A small-molecule ligand and the protein it binds are described below.
Small molecule (SMILES): O=C(N[C@H]1c2ccccc2C[C@H]1O)[C@H](OCc1ccccc1)[C@H](O)[C@@H](O)[C@@H](OCc1ccccc1)C(=O)N[C@H]1c2ccccc2C[C@H]1O

Sequence of chain 1.A:
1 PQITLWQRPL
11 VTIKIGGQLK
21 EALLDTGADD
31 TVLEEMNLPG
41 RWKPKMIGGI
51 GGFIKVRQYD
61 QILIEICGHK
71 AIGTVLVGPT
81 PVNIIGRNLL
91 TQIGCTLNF

Sequence of chain 1.B:
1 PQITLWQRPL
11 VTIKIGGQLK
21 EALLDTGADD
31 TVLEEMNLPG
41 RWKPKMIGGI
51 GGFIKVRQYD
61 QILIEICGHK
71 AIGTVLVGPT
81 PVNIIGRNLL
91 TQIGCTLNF

Binding-site contacts:
Ligand atom C59 contacts residue GLY48 of chain 1.B at 3.6 Å.
Ligand atom O31 contacts residue ASP25 of chain 1.A at 3.6 Å (salt-bridge).
Ligand atom O6 contacts residue ASP25 of chain 1.A at 2.6 Å (salt-bridge).
Ligand atom C32 contacts residue ILE84 of chain 1.A at 3.3 Å (hydrophobic).
Ligand atom C27 contacts residue GLY48 of chain 1.A at 3.7 Å.
Ligand atom C24 contacts residue VAL82 of chain 1.B at 3.6 Å (hydrophobic).
Ligand atom O60 contacts residue ASP29 of chain 1.B at 2.9 Å (salt-bridge).
Ligand atom C33 contacts residue VAL82 of chain 1.A at 3.6 Å (hydrophobic).
Ligand atom C45 contacts residue ASP30 of chain 1.A at 3.6 Å.
Ligand atom O11 contacts residue GLY49 of chain 1.B at 3.1 Å.
Ligand atom C5 contacts residue ASP25 of chain 1.B at 3.5 Å.
Ligand atom C27 contacts residue GLY49 of chain 1.A at 3.7 Å.
Ligand atom C9 contacts residue GLY27 of chain 1.B at 3.5 Å.
Ligand atom N1 contacts residue GLY27 of chain 1.A at 3.1 Å (h-bond).
Ligand atom C4 contacts residue ASP25 of chain 1.B at 3.6 Å.
Ligand atom C55 contacts residue ASP30 of chain 1.B at 3.4 Å.
Ligand atom O60 contacts residue GLY27 of chain 1.B at 3.4 Å (h-bond).
Ligand atom C38 contacts residue GLY27 of chain 1.B at 3.6 Å.
Ligand atom C41 contacts residue GLY48 of chain 1.A at 3.6 Å.
Ligand atom C55 contacts residue VAL32 of chain 1.B at 3.3 Å (hydrophobic).
Ligand atom C22 contacts residue ILE84 of chain 1.B at 3.5 Å (hydrophobic).
Ligand atom O8 contacts residue ASP25 of chain 1.B at 2.7 Å (salt-bridge).
Ligand atom O50 contacts residue GLY27 of chain 1.A at 3.4 Å (h-bond).
Ligand atom O50 contacts residue ASP29 of chain 1.A at 3.0 Å (salt-bridge).
Ligand atom C43 contacts residue ALA28 of chain 1.A at 3.6 Å (hydrophobic).
Ligand atom C59 contacts residue ASP29 of chain 1.B at 3.6 Å.
Ligand atom C25 contacts residue ARG8 of chain 1.B at 3.7 Å.
Ligand atom C56 contacts residue ASP30 of chain 1.B at 3.6 Å.
Ligand atom C32 contacts residue ASP25 of chain 1.A at 3.4 Å.
Ligand atom C37 contacts residue ARG8 of chain 1.A at 3.4 Å.
Ligand atom O21 contacts residue ASP25 of chain 1.B at 3.4 Å (salt-bridge).
Ligand atom O6 contacts residue ASP25 of chain 1.B at 2.6 Å (salt-bridge).
Ligand atom C53 contacts residue ALA28 of chain 1.B at 3.6 Å (hydrophobic).
Ligand atom O3 contacts residue GLY49 of chain 1.A at 3.4 Å.
Ligand atom C4 contacts residue GLY27 of chain 1.A at 3.3 Å.
Ligand atom C51 contacts residue GLY48 of chain 1.B at 3.4 Å.
Ligand atom N12 contacts residue GLY27 of chain 1.B at 3.2 Å (h-bond).
Ligand atom C5 contacts residue ASP25 of chain 1.A at 3.4 Å.
Ligand atom C58 contacts residue ASP29 of chain 1.B at 3.6 Å.
Ligand atom C22 contacts residue ASP25 of chain 1.B at 3.5 Å.